Sequence of chain 1.A:
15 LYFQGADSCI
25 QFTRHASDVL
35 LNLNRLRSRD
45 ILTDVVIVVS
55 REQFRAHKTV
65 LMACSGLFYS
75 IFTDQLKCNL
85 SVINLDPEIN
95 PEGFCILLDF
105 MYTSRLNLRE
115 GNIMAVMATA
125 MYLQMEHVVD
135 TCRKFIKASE

Binding-site contacts:
Ligand atom N4 contacts residue ALA67 of chain 1.A at 3.3 Å (h-bond).
Ligand atom C13 contacts residue ASN36 of chain 2.A at 3.7 Å.
Ligand atom C4 contacts residue HIS29 of chain 2.A at 3.6 Å.
Ligand atom C21 contacts residue GLN128 of chain 1.A at 3.1 Å.
Ligand atom C1 contacts residue CYS68 of chain 1.A at 3.1 Å (hydrophobic).
Ligand atom C5 contacts residue ALA67 of chain 1.A at 3.2 Å (hydrophobic).
Ligand atom C19 contacts residue ALA67 of chain 1.A at 3.4 Å (hydrophobic).
Ligand atom C18 contacts residue MET66 of chain 1.A at 3.4 Å (hydrophobic).
Ligand atom C17 contacts residue TYR73 of chain 1.A at 3.5 Å (hydrophobic).
Ligand atom N2 contacts residue MET66 of chain 1.A at 2.9 Å (h-bond).
Ligand atom CL contacts residue ARG39 of chain 2.A at 3.4 Å.
Ligand atom C19 contacts residue SER69 of chain 1.A at 3.7 Å.
Ligand atom O1 contacts residue GLN128 of chain 1.A at 3.2 Å (h-bond).
Ligand atom F contacts residue CYS68 of chain 1.A at 2.9 Å.
Ligand atom C1 contacts residue MET129 of chain 1.A at 3.6 Å (hydrophobic).
Ligand atom O contacts residue MET129 of chain 1.A at 3.7 Å.
Ligand atom CL contacts residue LEU40 of chain 2.A at 3.6 Å.
Ligand atom C16 contacts residue TYR73 of chain 1.A at 3.6 Å (hydrophobic).
Ligand atom O1 contacts residue GLU130 of chain 1.A at 2.8 Å (salt-bridge).
Ligand atom C contacts residue CYS68 of chain 1.A at 3.4 Å (hydrophobic).
Ligand atom C6 contacts residue CYS68 of chain 1.A at 3.7 Å (hydrophobic).
Ligand atom C4 contacts residue ASP32 of chain 2.A at 3.2 Å.
Ligand atom C5 contacts residue ASN36 of chain 2.A at 3.6 Å.
Ligand atom C8 contacts residue GLY70 of chain 1.A at 3.6 Å.
Ligand atom N contacts residue CYS68 of chain 1.A at 3.4 Å.
Ligand atom N4 contacts residue LEU40 of chain 2.A at 3.6 Å.
Ligand atom N4 contacts residue MET66 of chain 1.A at 3.2 Å (h-bond).
Ligand atom N contacts residue ALA67 of chain 1.A at 3.2 Å (h-bond).
Ligand atom C19 contacts residue MET66 of chain 1.A at 3.7 Å (hydrophobic).
Ligand atom C12 contacts residue MET66 of chain 1.A at 3.5 Å (hydrophobic).
Ligand atom C5 contacts residue ASP32 of chain 2.A at 3.4 Å.
Ligand atom N1 contacts residue GLN128 of chain 1.A at 3.2 Å (h-bond).
Ligand atom O1 contacts residue MET129 of chain 1.A at 3.4 Å.
Ligand atom C9 contacts residue GLN128 of chain 1.A at 3.3 Å.
Ligand atom N3 contacts residue TYR73 of chain 1.A at 3.7 Å.
Ligand atom F contacts residue HIS29 of chain 2.A at 3.5 Å.
Ligand atom C3 contacts residue ALA67 of chain 1.A at 3.3 Å (hydrophobic).
Ligand atom C17 contacts residue ASN36 of chain 2.A at 3.7 Å.
Ligand atom C18 contacts residue TYR73 of chain 1.A at 3.5 Å (hydrophobic).
Ligand atom C10 contacts residue GLY70 of chain 1.A at 3.5 Å.

Sequence of chain 2.A:
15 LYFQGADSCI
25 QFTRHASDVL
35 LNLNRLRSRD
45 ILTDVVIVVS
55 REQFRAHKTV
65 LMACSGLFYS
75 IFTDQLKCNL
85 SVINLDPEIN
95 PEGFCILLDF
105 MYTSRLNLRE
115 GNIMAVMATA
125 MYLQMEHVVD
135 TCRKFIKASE

The small molecule below binds the protein below.
Small molecule (SMILES): Cn1c(=O)c2c(c3cc(Nc4ccnc(Cl)c4C#N)ccc31)N[C@@H](C1CC1)C(F)(F)CO2